Sequence of chain 1.B:
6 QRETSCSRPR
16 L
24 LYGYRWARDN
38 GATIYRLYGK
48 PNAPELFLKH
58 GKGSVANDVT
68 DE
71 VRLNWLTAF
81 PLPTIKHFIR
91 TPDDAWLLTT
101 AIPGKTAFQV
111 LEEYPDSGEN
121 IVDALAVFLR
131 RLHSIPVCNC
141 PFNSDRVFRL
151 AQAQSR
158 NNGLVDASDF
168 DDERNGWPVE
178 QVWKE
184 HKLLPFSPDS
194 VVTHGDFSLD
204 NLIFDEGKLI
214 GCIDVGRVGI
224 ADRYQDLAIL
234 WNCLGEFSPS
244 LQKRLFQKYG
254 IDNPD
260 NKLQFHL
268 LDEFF

Binding-site contacts:
Ligand atom C5 contacts residue PHE272 of chain 1.B at 3.5 Å (hydrophobic).
Ligand atom O13 contacts residue ASP168 of chain 1.B at 3.0 Å (salt-bridge).
Ligand atom C6 contacts residue PHE272 of chain 1.B at 3.1 Å (hydrophobic).
Ligand atom C12 contacts residue GLU270 of chain 1.B at 3.5 Å.
Ligand atom O11 contacts residue ASP166 of chain 1.B at 4.1 Å.
Ligand atom N1 contacts residue PHE272 of chain 1.B at 2.6 Å (h-bond).
Ligand atom O14 contacts residue ASN235 of chain 1.B at 3.4 Å (h-bond).
Ligand atom C14 contacts residue ASP168 of chain 1.B at 3.8 Å.
Ligand atom C11 contacts residue ASP269 of chain 1.B at 3.2 Å.
Ligand atom O7 contacts residue ASP199 of chain 1.B at 2.4 Å (salt-bridge).
Ligand atom O11 contacts residue ASP168 of chain 1.B at 3.4 Å (salt-bridge).
Ligand atom C8 contacts residue ASP166 of chain 1.B at 3.6 Å.
Ligand atom N3 contacts residue ASP166 of chain 1.B at 2.8 Å (salt-bridge).
Ligand atom C16 contacts residue GLU239 of chain 1.B at 3.8 Å.
Ligand atom C15 contacts residue ASP168 of chain 1.B at 3.6 Å.
Ligand atom C9 contacts residue ASP166 of chain 1.B at 3.8 Å.
Ligand atom C10 contacts residue ASP166 of chain 1.B at 3.4 Å.
Ligand atom O9 contacts residue ASP269 of chain 1.B at 4.1 Å.
Ligand atom N4 contacts residue GLU239 of chain 1.B at 3.8 Å.
Ligand atom N4 contacts residue ASN235 of chain 1.B at 4.1 Å.
Ligand atom O14 contacts residue CYS236 of chain 1.B at 3.4 Å.
Ligand atom O14 contacts residue GLU239 of chain 1.B at 3.8 Å.
Ligand atom N4 contacts residue ASP168 of chain 1.B at 4.0 Å.
Ligand atom O8 contacts residue PHE272 of chain 1.B at 3.7 Å.
Ligand atom C18 contacts residue CYS236 of chain 1.B at 4.0 Å (hydrophobic).
Ligand atom O5 contacts residue ASP166 of chain 1.B at 4.0 Å.
Ligand atom C12 contacts residue ASP269 of chain 1.B at 3.6 Å.
Ligand atom C3 contacts residue ASP199 of chain 1.B at 3.4 Å.
Ligand atom N2 contacts residue PHE272 of chain 1.B at 3.0 Å (h-bond).
Ligand atom C15 contacts residue ASN235 of chain 1.B at 3.7 Å.
Ligand atom N2 contacts residue ASP269 of chain 1.B at 2.8 Å (salt-bridge).
Ligand atom N3 contacts residue ASP168 of chain 1.B at 3.0 Å (salt-bridge).
Ligand atom C7 contacts residue ASP166 of chain 1.B at 3.6 Å.
Ligand atom C7 contacts residue GLU270 of chain 1.B at 3.6 Å.
Ligand atom C12 contacts residue ASP166 of chain 1.B at 3.8 Å.
Ligand atom O13 contacts residue PHE167 of chain 1.B at 4.0 Å.
Ligand atom C7 contacts residue ASP168 of chain 1.B at 3.8 Å.
Ligand atom O10 contacts residue ASP166 of chain 1.B at 4.0 Å.
Ligand atom N3 contacts residue GLU270 of chain 1.B at 2.7 Å (salt-bridge).
Ligand atom N3 contacts residue PHE167 of chain 1.B at 3.7 Å.

This protein binds this small molecule.
Small molecule (SMILES): NC[C@H]1O[C@H](O[C@H]2[C@H](O)[C@@H](O[C@H]3O[C@H](CO)[C@@H](O)[C@H](N)[C@H]3O)[C@H](N)C[C@@H]2N)[C@H](O)[C@@H](O)[C@@H]1O